This small molecule binds to this protein.
Small molecule (SMILES): OC[C@H]1O[C@H](O[C@H]2[C@H](O)[C@@H](O)[C@@H](O)O[C@@H]2CO)[C@H](O)[C@@H](O)[C@@H]1O

Sequence of chain 1.C:
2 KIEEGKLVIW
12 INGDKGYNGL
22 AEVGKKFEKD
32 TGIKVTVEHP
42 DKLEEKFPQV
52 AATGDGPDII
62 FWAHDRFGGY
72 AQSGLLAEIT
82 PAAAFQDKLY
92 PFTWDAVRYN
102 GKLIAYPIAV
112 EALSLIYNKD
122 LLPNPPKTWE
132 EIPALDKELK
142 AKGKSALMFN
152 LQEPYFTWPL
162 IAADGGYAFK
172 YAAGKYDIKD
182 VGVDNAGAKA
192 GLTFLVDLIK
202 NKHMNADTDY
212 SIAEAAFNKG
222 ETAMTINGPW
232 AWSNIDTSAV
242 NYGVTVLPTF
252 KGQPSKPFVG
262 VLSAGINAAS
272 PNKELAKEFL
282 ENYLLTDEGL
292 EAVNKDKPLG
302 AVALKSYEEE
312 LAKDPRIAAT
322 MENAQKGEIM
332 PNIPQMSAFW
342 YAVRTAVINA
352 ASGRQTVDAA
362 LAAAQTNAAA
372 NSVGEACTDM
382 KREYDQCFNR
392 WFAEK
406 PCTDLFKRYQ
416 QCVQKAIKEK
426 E

Binding-site contacts:
Ligand atom O2 contacts residue LYS16 of chain 1.C at 3.1 Å (salt-bridge).
Ligand atom C6 contacts residue TYR156 of chain 1.C at 3.2 Å (hydrophobic).
Ligand atom O1 contacts residue ASN13 of chain 1.C at 3.5 Å (h-bond).
Ligand atom C5 contacts residue GLU154 of chain 1.C at 3.9 Å.
Ligand atom C6 contacts residue PRO155 of chain 1.C at 3.7 Å (hydrophobic).
Ligand atom C5 contacts residue TYR156 of chain 1.C at 3.7 Å (hydrophobic).
Ligand atom C4 contacts residue TRP341 of chain 1.C at 3.6 Å (hydrophobic).
Ligand atom C1 contacts residue TYR156 of chain 1.C at 3.5 Å (hydrophobic).
Ligand atom O2 contacts residue ALA64 of chain 1.C at 3.7 Å.
Ligand atom O4 contacts residue ARG345 of chain 1.C at 3.1 Å (salt-bridge).
Ligand atom O3 contacts residue ARG67 of chain 1.C at 2.7 Å (salt-bridge).
Ligand atom O3 contacts residue ASP66 of chain 1.C at 3.0 Å (salt-bridge).
Ligand atom O4 contacts residue TRP341 of chain 1.C at 3.7 Å.
Ligand atom C2 contacts residue LYS16 of chain 1.C at 3.3 Å.
Ligand atom C1 contacts residue LYS16 of chain 1.C at 3.4 Å.
Ligand atom O1 contacts residue LYS16 of chain 1.C at 3.2 Å (salt-bridge).
Ligand atom C6 contacts residue TRP341 of chain 1.C at 3.5 Å (hydrophobic).
Ligand atom C2 contacts residue GLU112 of chain 1.C at 3.6 Å.
Ligand atom O3 contacts residue GLU112 of chain 1.C at 3.5 Å (salt-bridge).
Ligand atom C1 contacts residue TRP231 of chain 1.C at 3.9 Å (hydrophobic).
Ligand atom O5 contacts residue TYR156 of chain 1.C at 3.2 Å.
Ligand atom C2 contacts residue TRP63 of chain 1.C at 4.0 Å (hydrophobic).
Ligand atom O3 contacts residue ALA64 of chain 1.C at 3.4 Å.
Ligand atom O6 contacts residue PHE157 of chain 1.C at 3.5 Å.
Ligand atom O6 contacts residue PRO155 of chain 1.C at 3.3 Å (h-bond).
Ligand atom O3 contacts residue TRP341 of chain 1.C at 3.7 Å.
Ligand atom O1 contacts residue ASP15 of chain 1.C at 2.4 Å (salt-bridge).
Ligand atom C2 contacts residue ASP66 of chain 1.C at 3.4 Å.
Ligand atom O2 contacts residue ASP66 of chain 1.C at 2.8 Å (salt-bridge).
Ligand atom O5 contacts residue ASP15 of chain 1.C at 3.9 Å.
Ligand atom C6 contacts residue PHE157 of chain 1.C at 3.9 Å (hydrophobic).
Ligand atom C1 contacts residue ASP15 of chain 1.C at 3.6 Å.
Ligand atom C4 contacts residue TYR156 of chain 1.C at 3.9 Å (hydrophobic).
Ligand atom C6 contacts residue GLU154 of chain 1.C at 3.6 Å.
Ligand atom C3 contacts residue ASP66 of chain 1.C at 3.7 Å.
Ligand atom O2 contacts residue TRP63 of chain 1.C at 2.9 Å (h-bond).
Ligand atom O3 contacts residue TRP63 of chain 1.C at 3.8 Å.
Ligand atom O6 contacts residue GLU154 of chain 1.C at 3.0 Å (salt-bridge).
Ligand atom O6 contacts residue TYR156 of chain 1.C at 2.4 Å (h-bond).
Ligand atom O4 contacts residue ARG67 of chain 1.C at 3.5 Å (salt-bridge).